The protein below binds the small molecule below.
Small molecule (SMILES): CC[C@H](C)[C@H](NC(=O)[C@@H](N)CC(C)C)C(=O)NCC(=O)N[C@@H](CCCN=C(N)N)C(=O)N[C@H](C=O)[C@@H](C)O

Sequence of chain 2.A:
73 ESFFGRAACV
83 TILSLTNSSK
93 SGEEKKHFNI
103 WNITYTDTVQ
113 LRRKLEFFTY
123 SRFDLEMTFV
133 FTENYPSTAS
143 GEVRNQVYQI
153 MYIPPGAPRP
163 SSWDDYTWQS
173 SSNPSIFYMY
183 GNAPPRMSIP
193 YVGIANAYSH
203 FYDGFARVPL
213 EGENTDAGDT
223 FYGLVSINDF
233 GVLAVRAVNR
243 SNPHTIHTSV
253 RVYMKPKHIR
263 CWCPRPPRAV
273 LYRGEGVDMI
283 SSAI

Binding-site contacts:
Ligand atom NH1 contacts residue LYS98 of chain 2.A at 3.7 Å.
Ligand atom N contacts residue SER86 of chain 2.A at 4.0 Å.
Ligand atom O contacts residue THR88 of chain 2.A at 3.7 Å.
Ligand atom CD1 contacts residue ILE84 of chain 2.A at 4.0 Å (hydrophobic).
Ligand atom C contacts residue LYS98 of chain 2.A at 3.7 Å.
Ligand atom NH1 contacts residue SER86 of chain 2.A at 3.4 Å (h-bond).
Ligand atom CZ contacts residue SER86 of chain 2.A at 3.2 Å.
Ligand atom NH2 contacts residue SER86 of chain 2.A at 3.5 Å (h-bond).
Ligand atom NE contacts residue ASN101 of chain 2.A at 3.0 Å (h-bond).
Ligand atom CG contacts residue ILE84 of chain 2.A at 4.5 Å (hydrophobic).
Ligand atom CD contacts residue ASN101 of chain 2.A at 3.2 Å.
Ligand atom CD contacts residue SER86 of chain 2.A at 3.5 Å.
Ligand atom NH2 contacts residue PHE100 of chain 2.A at 2.8 Å (h-bond).
Ligand atom NH1 contacts residue LEU87 of chain 2.A at 3.9 Å.
Ligand atom CZ contacts residue LEU87 of chain 2.A at 4.2 Å (hydrophobic).
Ligand atom CG contacts residue SER86 of chain 2.A at 4.2 Å.
Ligand atom CD2 contacts residue ILE84 of chain 2.A at 3.9 Å (hydrophobic).
Ligand atom O contacts residue SER86 of chain 2.A at 2.8 Å (h-bond).
Ligand atom CZ contacts residue LYS97 of chain 2.A at 4.4 Å.
Ligand atom NH2 contacts residue LYS98 of chain 2.A at 2.7 Å (salt-bridge).
Ligand atom CZ contacts residue PHE100 of chain 2.A at 4.1 Å (hydrophobic).
Ligand atom NH2 contacts residue ASN101 of chain 2.A at 3.7 Å.
Ligand atom O contacts residue LYS98 of chain 2.A at 3.8 Å.
Ligand atom CZ contacts residue ASN101 of chain 2.A at 3.7 Å.
Ligand atom NH2 contacts residue LYS97 of chain 2.A at 3.6 Å (salt-bridge).
Ligand atom CZ contacts residue LYS98 of chain 2.A at 3.7 Å.
Ligand atom C contacts residue SER86 of chain 2.A at 3.6 Å.
Ligand atom C contacts residue THR88 of chain 2.A at 4.2 Å.
Ligand atom CA contacts residue SER86 of chain 2.A at 4.0 Å.
Ligand atom NE contacts residue SER86 of chain 2.A at 3.6 Å.
Ligand atom CB contacts residue SER86 of chain 2.A at 3.9 Å.
Ligand atom NH2 contacts residue LEU87 of chain 2.A at 3.9 Å.
Ligand atom NH1 contacts residue THR88 of chain 2.A at 3.8 Å.